Sequence of chain 1.C:
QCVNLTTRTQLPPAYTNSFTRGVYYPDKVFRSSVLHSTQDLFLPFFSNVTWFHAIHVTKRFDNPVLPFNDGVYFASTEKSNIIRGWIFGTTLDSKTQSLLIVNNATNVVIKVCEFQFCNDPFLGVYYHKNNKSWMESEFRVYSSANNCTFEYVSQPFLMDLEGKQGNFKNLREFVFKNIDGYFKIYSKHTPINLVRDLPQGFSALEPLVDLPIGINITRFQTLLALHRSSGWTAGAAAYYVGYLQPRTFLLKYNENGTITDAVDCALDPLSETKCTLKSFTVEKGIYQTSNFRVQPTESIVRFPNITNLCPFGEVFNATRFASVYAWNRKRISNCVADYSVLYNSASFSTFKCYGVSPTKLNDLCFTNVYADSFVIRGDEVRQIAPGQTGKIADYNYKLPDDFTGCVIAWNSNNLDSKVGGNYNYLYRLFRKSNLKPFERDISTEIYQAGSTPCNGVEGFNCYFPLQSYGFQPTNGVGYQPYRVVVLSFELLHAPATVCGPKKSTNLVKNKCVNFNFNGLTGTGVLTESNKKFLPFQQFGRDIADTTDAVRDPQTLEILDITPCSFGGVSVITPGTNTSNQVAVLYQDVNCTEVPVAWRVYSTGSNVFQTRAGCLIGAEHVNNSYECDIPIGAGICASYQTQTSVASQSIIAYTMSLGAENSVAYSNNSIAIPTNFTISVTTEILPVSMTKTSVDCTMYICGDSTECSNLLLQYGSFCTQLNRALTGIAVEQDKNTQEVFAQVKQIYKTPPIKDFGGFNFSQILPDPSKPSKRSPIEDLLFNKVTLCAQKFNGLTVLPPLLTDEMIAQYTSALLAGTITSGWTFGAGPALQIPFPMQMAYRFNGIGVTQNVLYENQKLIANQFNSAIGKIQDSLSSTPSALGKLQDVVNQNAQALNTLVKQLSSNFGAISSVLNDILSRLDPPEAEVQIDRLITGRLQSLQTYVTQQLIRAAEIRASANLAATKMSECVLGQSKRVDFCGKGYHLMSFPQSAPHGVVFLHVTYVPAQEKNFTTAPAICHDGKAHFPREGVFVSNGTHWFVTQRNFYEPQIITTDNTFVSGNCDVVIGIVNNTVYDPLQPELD

The small molecule below binds the protein below.
Small molecule (SMILES): CC(=O)N[C@H]1[C@H](O[C@H]2[C@H](O)[C@@H](NC(C)=O)CO[C@@H]2CO)O[C@H](CO)[C@@H](O[C@@H]2O[C@H](CO)[C@@H](O)[C@H](O[C@H]3O[C@H](CO)[C@@H](O)[C@H](O)[C@@H]3O)[C@@H]2O)[C@@H]1O

Binding-site contacts:
Ligand atom C2 contacts residue ASN318 of chain 1.C at 2.6 Å.
Ligand atom C5 contacts residue GLN567 of chain 1.C at 4.2 Å.
Ligand atom O5 contacts residue ASN318 of chain 1.C at 2.4 Å (h-bond).
Ligand atom C5 contacts residue ASN318 of chain 1.C at 3.6 Å.
Ligand atom C1 contacts residue GLN567 of chain 1.C at 4.2 Å.
Ligand atom C7 contacts residue GLN567 of chain 1.C at 3.2 Å.
Ligand atom N2 contacts residue GLN567 of chain 1.C at 3.6 Å (h-bond).
Ligand atom O7 contacts residue ILE319 of chain 1.C at 3.1 Å.
Ligand atom O7 contacts residue ASN318 of chain 1.C at 4.3 Å.
Ligand atom C7 contacts residue ASN318 of chain 1.C at 4.0 Å.
Ligand atom C2 contacts residue GLN567 of chain 1.C at 3.9 Å.
Ligand atom C7 contacts residue ILE319 of chain 1.C at 3.9 Å (hydrophobic).
Ligand atom O5 contacts residue GLN567 of chain 1.C at 3.4 Å (h-bond).
Ligand atom C3 contacts residue ASN318 of chain 1.C at 3.9 Å.
Ligand atom C8 contacts residue GLN567 of chain 1.C at 3.1 Å.
Ligand atom N2 contacts residue ILE319 of chain 1.C at 4.0 Å.
Ligand atom N2 contacts residue ASN318 of chain 1.C at 3.0 Å (h-bond).
Ligand atom O7 contacts residue GLN567 of chain 1.C at 3.7 Å.
Ligand atom C6 contacts residue GLN567 of chain 1.C at 4.0 Å.
Ligand atom O6 contacts residue GLN567 of chain 1.C at 4.0 Å.
Ligand atom C4 contacts residue ASN318 of chain 1.C at 4.3 Å.
Ligand atom C1 contacts residue ASN318 of chain 1.C at 1.4 Å.